Sequence of chain 1.D:
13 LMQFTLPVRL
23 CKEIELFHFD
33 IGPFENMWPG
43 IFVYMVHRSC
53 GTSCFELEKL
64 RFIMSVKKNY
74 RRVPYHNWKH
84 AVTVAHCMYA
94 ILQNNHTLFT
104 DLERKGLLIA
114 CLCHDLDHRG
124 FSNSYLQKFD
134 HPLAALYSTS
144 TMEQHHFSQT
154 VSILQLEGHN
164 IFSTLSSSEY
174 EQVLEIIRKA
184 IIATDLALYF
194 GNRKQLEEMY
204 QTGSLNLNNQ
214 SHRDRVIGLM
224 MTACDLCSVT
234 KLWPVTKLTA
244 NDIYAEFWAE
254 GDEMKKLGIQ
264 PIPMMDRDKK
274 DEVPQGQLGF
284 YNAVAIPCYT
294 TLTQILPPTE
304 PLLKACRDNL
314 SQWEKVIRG

Binding-site contacts:
Ligand atom N6 contacts residue PHE283 of chain 1.D at 3.6 Å.
Ligand atom C11 contacts residue PHE283 of chain 1.D at 3.6 Å (hydrophobic).
Ligand atom N14 contacts residue PHE250 of chain 1.D at 3.5 Å.
Ligand atom C19 contacts residue SER231 of chain 1.D at 3.6 Å.
Ligand atom C12 contacts residue PHE283 of chain 1.D at 3.5 Å (hydrophobic).
Ligand atom C7 contacts residue GLN280 of chain 1.D at 3.5 Å.
Ligand atom C24 contacts residue PHE283 of chain 1.D at 3.5 Å (hydrophobic).
Ligand atom C18 contacts residue SER231 of chain 1.D at 3.7 Å.
Ligand atom C11 contacts residue PHE250 of chain 1.D at 3.9 Å (hydrophobic).
Ligand atom O13 contacts residue PHE283 of chain 1.D at 3.9 Å.
Ligand atom N3 contacts residue PHE193 of chain 1.D at 3.7 Å.
Ligand atom N9 contacts residue PHE283 of chain 1.D at 3.4 Å.
Ligand atom C21 contacts residue LEU189 of chain 1.D at 3.6 Å (hydrophobic).
Ligand atom C16 contacts residue MET267 of chain 1.D at 3.5 Å (hydrophobic).
Ligand atom N26 contacts residue ALA286 of chain 1.D at 3.7 Å.
Ligand atom C27 contacts residue VAL287 of chain 1.D at 3.9 Å (hydrophobic).
Ligand atom C8 contacts residue PHE283 of chain 1.D at 3.5 Å (hydrophobic).
Ligand atom O15 contacts residue PHE250 of chain 1.D at 3.6 Å.
Ligand atom C20 contacts residue MET267 of chain 1.D at 3.9 Å (hydrophobic).
Ligand atom C10 contacts residue PHE283 of chain 1.D at 3.4 Å (hydrophobic).
Ligand atom C17 contacts residue SER231 of chain 1.D at 3.5 Å.
Ligand atom C17 contacts residue ILE246 of chain 1.D at 3.4 Å (hydrophobic).
Ligand atom N2 contacts residue LEU189 of chain 1.D at 3.4 Å.
Ligand atom C16 contacts residue TYR247 of chain 1.D at 3.5 Å (hydrophobic).
Ligand atom C7 contacts residue PHE283 of chain 1.D at 3.7 Å (hydrophobic).
Ligand atom C12 contacts residue PHE250 of chain 1.D at 3.7 Å (hydrophobic).
Ligand atom C25 contacts residue GLY282 of chain 1.D at 3.4 Å.
Ligand atom C18 contacts residue LEU229 of chain 1.D at 3.7 Å (hydrophobic).
Ligand atom C23 contacts residue PHE283 of chain 1.D at 3.8 Å (hydrophobic).
Ligand atom C16 contacts residue GLN280 of chain 1.D at 3.6 Å.
Ligand atom N14 contacts residue MET267 of chain 1.D at 3.9 Å.
Ligand atom C19 contacts residue TYR78 of chain 1.D at 3.3 Å (hydrophobic).
Ligand atom N5 contacts residue PHE283 of chain 1.D at 3.8 Å.
Ligand atom O15 contacts residue MET267 of chain 1.D at 3.6 Å.
Ligand atom O15 contacts residue PHE283 of chain 1.D at 3.6 Å.
Ligand atom C19 contacts residue ILE246 of chain 1.D at 3.4 Å (hydrophobic).
Ligand atom C24 contacts residue GLY282 of chain 1.D at 3.7 Å.
Ligand atom C25 contacts residue PHE283 of chain 1.D at 3.9 Å (hydrophobic).
Ligand atom N6 contacts residue GLN280 of chain 1.D at 3.0 Å (h-bond).
Ligand atom C1 contacts residue LEU189 of chain 1.D at 3.6 Å (hydrophobic).

The protein below binds the small molecule below.
Small molecule (SMILES): COc1ncc(C2CC2)nc1C(=O)NCCc1nc(-c2cccnc2)n[nH]1